Sequence of chain 1.A:
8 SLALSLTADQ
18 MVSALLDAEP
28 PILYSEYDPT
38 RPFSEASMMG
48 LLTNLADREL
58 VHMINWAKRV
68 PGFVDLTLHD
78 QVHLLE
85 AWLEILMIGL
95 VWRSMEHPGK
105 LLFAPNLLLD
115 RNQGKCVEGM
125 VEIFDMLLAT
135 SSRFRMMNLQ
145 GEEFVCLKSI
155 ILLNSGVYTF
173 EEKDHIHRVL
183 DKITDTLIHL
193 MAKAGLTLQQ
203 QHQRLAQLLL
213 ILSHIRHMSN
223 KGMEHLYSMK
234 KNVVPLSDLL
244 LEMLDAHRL

Binding-site contacts:
Ligand atom CD2 contacts residue GLU83 of chain 1.A at 3.8 Å.
Ligand atom OE1 contacts residue LEU75 of chain 1.A at 3.8 Å.
Ligand atom CD2 contacts residue ILE61 of chain 1.A at 3.9 Å (hydrophobic).
Ligand atom CD2 contacts residue PHE70 of chain 1.A at 4.2 Å (hydrophobic).
Ligand atom N contacts residue VAL79 of chain 1.A at 4.2 Å.
Ligand atom CB contacts residue GLU245 of chain 1.A at 3.5 Å.
Ligand atom CG contacts residue GLN78 of chain 1.A at 4.2 Å.
Ligand atom CG contacts residue ILE61 of chain 1.A at 4.2 Å (hydrophobic).
Ligand atom NE2 contacts residue LEU75 of chain 1.A at 4.1 Å.
Ligand atom CB contacts residue GLU245 of chain 1.A at 3.8 Å.
Ligand atom N contacts residue GLU245 of chain 1.A at 2.8 Å (salt-bridge).
Ligand atom CD1 contacts residue LEU82 of chain 1.A at 4.1 Å (hydrophobic).
Ligand atom CA contacts residue GLU245 of chain 1.A at 3.7 Å.
Ligand atom CE1 contacts residue LEU75 of chain 1.A at 4.0 Å (hydrophobic).
Ligand atom CG contacts residue LEU75 of chain 1.A at 3.7 Å (hydrophobic).
Ligand atom C contacts residue GLU245 of chain 1.A at 3.7 Å.
Ligand atom CA contacts residue VAL79 of chain 1.A at 4.0 Å (hydrophobic).
Ligand atom CG2 contacts residue LEU242 of chain 1.A at 4.0 Å (hydrophobic).
Ligand atom NE2 contacts residue LEU75 of chain 1.A at 3.5 Å.
Ligand atom CD1 contacts residue GLN78 of chain 1.A at 4.0 Å.
Ligand atom O contacts residue LYS65 of chain 1.A at 3.4 Å.
Ligand atom CD2 contacts residue VAL79 of chain 1.A at 3.7 Å (hydrophobic).
Ligand atom CD2 contacts residue LEU82 of chain 1.A at 3.9 Å (hydrophobic).
Ligand atom CD1 contacts residue ILE61 of chain 1.A at 3.5 Å (hydrophobic).
Ligand atom C contacts residue ILE61 of chain 1.A at 4.2 Å (hydrophobic).
Ligand atom CB contacts residue ILE61 of chain 1.A at 3.9 Å (hydrophobic).
Ligand atom CD1 contacts residue VAL79 of chain 1.A at 3.7 Å (hydrophobic).
Ligand atom CD2 contacts residue VAL79 of chain 1.A at 4.2 Å (hydrophobic).
Ligand atom CD1 contacts residue ASP241 of chain 1.A at 3.3 Å.
Ligand atom CD2 contacts residue MET246 of chain 1.A at 3.9 Å (hydrophobic).
Ligand atom CB contacts residue LEU75 of chain 1.A at 4.0 Å (hydrophobic).
Ligand atom CG1 contacts residue GLU245 of chain 1.A at 3.8 Å.
Ligand atom CA contacts residue GLU245 of chain 1.A at 3.7 Å.
Ligand atom CD1 contacts residue LEU242 of chain 1.A at 3.8 Å (hydrophobic).
Ligand atom CD1 contacts residue LEU242 of chain 1.A at 4.1 Å (hydrophobic).
Ligand atom CD2 contacts residue LEU75 of chain 1.A at 3.8 Å (hydrophobic).
Ligand atom CD contacts residue LEU75 of chain 1.A at 3.6 Å (hydrophobic).
Ligand atom CB contacts residue GLN78 of chain 1.A at 4.2 Å.
Ligand atom CD2 contacts residue GLN78 of chain 1.A at 3.6 Å.
Ligand atom O contacts residue ILE61 of chain 1.A at 4.0 Å.

This small molecule binds to this protein.
Small molecule (SMILES): CC[C@H](C)[C@H](NC(=O)[C@H](C)N)C(=O)N[C@@H](CC(C)C)C(=O)N[C@@H](CC1=NC=NC1)C(=O)N[C@@H](CCCN=C(N)N)C(=O)N[C@@H](CC(C)C)C(=O)N[C@@H](CC(C)C)C(=O)N[C@@H](CCC(N)=O)C(=O)N[C@H](C=O)CCC(=O)O